The small molecule below binds the protein below.
Small molecule (SMILES): CC(=O)N[C@H]1[C@H]([C@H](O)[C@H](O)CO)O[C@@](O[C@@H]2[C@@H](O)[C@H](O)O[C@H](CO)[C@@H]2O)(C(=O)O)C[C@@H]1O

Sequence of chain 1.A:
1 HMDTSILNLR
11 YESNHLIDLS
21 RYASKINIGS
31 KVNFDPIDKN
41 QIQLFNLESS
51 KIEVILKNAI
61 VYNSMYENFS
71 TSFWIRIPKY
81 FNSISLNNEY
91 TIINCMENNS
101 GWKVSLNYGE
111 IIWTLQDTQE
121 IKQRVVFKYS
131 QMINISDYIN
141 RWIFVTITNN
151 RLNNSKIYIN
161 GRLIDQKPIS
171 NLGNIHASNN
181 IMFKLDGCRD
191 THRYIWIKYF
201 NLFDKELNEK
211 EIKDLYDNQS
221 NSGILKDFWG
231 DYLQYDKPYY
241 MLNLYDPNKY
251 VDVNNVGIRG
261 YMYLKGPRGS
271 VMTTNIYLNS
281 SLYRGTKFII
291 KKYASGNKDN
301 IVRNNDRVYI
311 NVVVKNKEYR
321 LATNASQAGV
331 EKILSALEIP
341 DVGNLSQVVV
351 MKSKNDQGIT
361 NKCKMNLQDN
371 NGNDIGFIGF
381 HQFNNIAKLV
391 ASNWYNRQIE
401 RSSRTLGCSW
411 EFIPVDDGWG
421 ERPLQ

Binding-site contacts:
Ligand atom C4 contacts residue NGA1 of chain 1.C at 2.6 Å.
Ligand atom O5 contacts residue NGA1 of chain 1.C at 4.4 Å.
Ligand atom C2 contacts residue NGA1 of chain 1.C at 4.0 Å.
Ligand atom C3 contacts residue NGA1 of chain 1.C at 3.5 Å.
Ligand atom C9 contacts residue GLN398 of chain 1.A at 4.0 Å.
Ligand atom C8 contacts residue TRP394 of chain 1.A at 3.8 Å (hydrophobic).
Ligand atom C5 contacts residue NGA1 of chain 1.C at 3.7 Å.
Ligand atom O8 contacts residue TRP394 of chain 1.A at 3.5 Å (h-bond).
Ligand atom C6 contacts residue NGA1 of chain 1.C at 3.6 Å.
Ligand atom O4 contacts residue NGA1 of chain 1.C at 1.6 Å.
Ligand atom C1 contacts residue NGA1 of chain 1.C at 3.4 Å.
Ligand atom O6 contacts residue NGA1 of chain 1.C at 4.2 Å.
Ligand atom C2 contacts residue NGA1 of chain 1.C at 4.4 Å.
Ligand atom C9 contacts residue TRP394 of chain 1.A at 3.9 Å (hydrophobic).
Ligand atom O1A contacts residue NGA1 of chain 1.C at 2.8 Å (h-bond).
Ligand atom O1B contacts residue NGA1 of chain 1.C at 3.4 Å.
Ligand atom O9 contacts residue GLN398 of chain 1.A at 3.8 Å.
Ligand atom O3 contacts residue NGA1 of chain 1.C at 3.0 Å (h-bond).